Sequence of chain 41.C:
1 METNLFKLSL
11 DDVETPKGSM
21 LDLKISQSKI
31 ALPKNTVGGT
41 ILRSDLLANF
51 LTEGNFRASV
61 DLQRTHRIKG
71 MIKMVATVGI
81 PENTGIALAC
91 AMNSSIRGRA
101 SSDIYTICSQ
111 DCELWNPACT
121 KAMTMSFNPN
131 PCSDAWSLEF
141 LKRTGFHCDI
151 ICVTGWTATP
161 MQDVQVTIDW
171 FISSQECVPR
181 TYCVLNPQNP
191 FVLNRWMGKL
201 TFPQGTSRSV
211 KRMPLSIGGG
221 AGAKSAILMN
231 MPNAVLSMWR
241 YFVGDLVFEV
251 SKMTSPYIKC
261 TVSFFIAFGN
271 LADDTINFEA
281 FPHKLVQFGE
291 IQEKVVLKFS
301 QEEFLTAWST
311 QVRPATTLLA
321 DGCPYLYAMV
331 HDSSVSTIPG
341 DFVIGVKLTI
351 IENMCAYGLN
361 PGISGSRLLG

Sequence of chain 2.C:
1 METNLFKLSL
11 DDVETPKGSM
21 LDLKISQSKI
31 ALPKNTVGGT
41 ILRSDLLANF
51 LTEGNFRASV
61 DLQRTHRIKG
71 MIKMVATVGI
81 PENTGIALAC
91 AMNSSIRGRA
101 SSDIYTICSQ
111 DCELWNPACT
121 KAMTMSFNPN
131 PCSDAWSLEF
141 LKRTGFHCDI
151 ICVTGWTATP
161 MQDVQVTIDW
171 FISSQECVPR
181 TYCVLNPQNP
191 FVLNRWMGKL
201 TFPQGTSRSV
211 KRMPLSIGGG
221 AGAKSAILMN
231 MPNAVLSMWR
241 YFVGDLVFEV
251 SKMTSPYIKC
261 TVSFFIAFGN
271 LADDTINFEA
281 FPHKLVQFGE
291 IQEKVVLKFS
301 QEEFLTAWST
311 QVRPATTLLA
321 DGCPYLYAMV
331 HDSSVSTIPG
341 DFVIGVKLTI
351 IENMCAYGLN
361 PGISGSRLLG

Binding-site contacts:
Ligand atom N7 contacts residue ILE350 of chain 2.C at 3.8 Å.
Ligand atom C5' contacts residue GLU2 of chain 41.C at 3.2 Å.
Ligand atom C1' contacts residue PRO190 of chain 2.C at 3.9 Å (hydrophobic).
Ligand atom O3' contacts residue THR3 of chain 41.C at 3.8 Å.
Ligand atom C4' contacts residue SER126 of chain 2.C at 3.4 Å.
Ligand atom OP1 contacts residue THR124 of chain 2.C at 4.0 Å.
Ligand atom C5 contacts residue ILE350 of chain 2.C at 3.6 Å (hydrophobic).
Ligand atom P contacts residue THR3 of chain 41.C at 3.9 Å.
Ligand atom N6 contacts residue ILE350 of chain 2.C at 4.0 Å.
Ligand atom OP1 contacts residue ASN4 of chain 41.C at 3.5 Å.
Ligand atom C2 contacts residue VAL192 of chain 2.C at 3.7 Å (hydrophobic).
Ligand atom C4 contacts residue VAL192 of chain 2.C at 3.9 Å (hydrophobic).
Ligand atom OP2 contacts residue LYS7 of chain 41.C at 2.6 Å (salt-bridge).
Ligand atom N3 contacts residue ARG180 of chain 2.C at 4.0 Å.
Ligand atom O2' contacts residue MET1 of chain 41.C at 3.2 Å (h-bond).
Ligand atom OP1 contacts residue SER126 of chain 2.C at 2.8 Å (h-bond).
Ligand atom C4' contacts residue GLU2 of chain 41.C at 3.5 Å.
Ligand atom P contacts residue LYS7 of chain 41.C at 3.2 Å.
Ligand atom O2' contacts residue MET125 of chain 2.C at 3.6 Å.
Ligand atom O4' contacts residue MET1 of chain 41.C at 3.7 Å.
Ligand atom O4' contacts residue PRO190 of chain 2.C at 3.2 Å.
Ligand atom C5' contacts residue THR124 of chain 2.C at 3.5 Å.
Ligand atom OP1 contacts residue LYS7 of chain 41.C at 3.4 Å (salt-bridge).
Ligand atom O4' contacts residue ARG180 of chain 2.C at 4.0 Å.
Ligand atom N6 contacts residue THR349 of chain 2.C at 3.9 Å.
Ligand atom P contacts residue SER126 of chain 2.C at 3.7 Å.
Ligand atom C2 contacts residue ARG180 of chain 2.C at 3.6 Å.
Ligand atom C4' contacts residue MET1 of chain 41.C at 3.9 Å (hydrophobic).
Ligand atom O2' contacts residue ARG180 of chain 2.C at 3.9 Å.
Ligand atom OP1 contacts residue THR124 of chain 2.C at 3.8 Å.
Ligand atom N3 contacts residue VAL192 of chain 2.C at 3.4 Å.
Ligand atom C6 contacts residue ILE350 of chain 2.C at 3.8 Å (hydrophobic).
Ligand atom C1' contacts residue ARG180 of chain 2.C at 3.7 Å.
Ligand atom C4' contacts residue THR124 of chain 2.C at 3.6 Å.
Ligand atom C5' contacts residue SER126 of chain 2.C at 3.9 Å.
Ligand atom O5' contacts residue LYS7 of chain 41.C at 3.4 Å (salt-bridge).
Ligand atom OP1 contacts residue THR3 of chain 41.C at 2.9 Å (h-bond).
Ligand atom O3' contacts residue GLU2 of chain 41.C at 3.6 Å.
Ligand atom O3' contacts residue SER126 of chain 2.C at 3.3 Å.
Ligand atom O2' contacts residue SER126 of chain 2.C at 3.6 Å (h-bond).

A protein and the small-molecule ligand that binds it are described below.
Small molecule (SMILES): Nc1ccn([C@@H]2O[C@H](CO[P](=O)(O)O[C@H]3[C@@H](O)[C@H](n4ccc(=O)[nH]c4=O)O[C@@H]3CO[P](=O)(O)O[C@H]3[C@@H](O)[C@H](n4ccc(N)nc4=O)O[C@@H]3CO[P](=O)(O)O[C@H]3[C@@H](O)[C@H](n4ccc(=O)[nH]c4=O)O[C@@H]3CO[P](=O)(O)O[C@H]3[C@@H](O)[C@H](n4cnc5c(=O)nc(N)[nH]c54)O[C@@H]3CO[P](=O)(O)O[C@H]3[C@@H](O)[C@H](n4cnc5c(N)ncnc54)O[C@@H]3CO)[C@@H](O)[C@H]2O)c(=O)n1